Sequence of chain 1.C:
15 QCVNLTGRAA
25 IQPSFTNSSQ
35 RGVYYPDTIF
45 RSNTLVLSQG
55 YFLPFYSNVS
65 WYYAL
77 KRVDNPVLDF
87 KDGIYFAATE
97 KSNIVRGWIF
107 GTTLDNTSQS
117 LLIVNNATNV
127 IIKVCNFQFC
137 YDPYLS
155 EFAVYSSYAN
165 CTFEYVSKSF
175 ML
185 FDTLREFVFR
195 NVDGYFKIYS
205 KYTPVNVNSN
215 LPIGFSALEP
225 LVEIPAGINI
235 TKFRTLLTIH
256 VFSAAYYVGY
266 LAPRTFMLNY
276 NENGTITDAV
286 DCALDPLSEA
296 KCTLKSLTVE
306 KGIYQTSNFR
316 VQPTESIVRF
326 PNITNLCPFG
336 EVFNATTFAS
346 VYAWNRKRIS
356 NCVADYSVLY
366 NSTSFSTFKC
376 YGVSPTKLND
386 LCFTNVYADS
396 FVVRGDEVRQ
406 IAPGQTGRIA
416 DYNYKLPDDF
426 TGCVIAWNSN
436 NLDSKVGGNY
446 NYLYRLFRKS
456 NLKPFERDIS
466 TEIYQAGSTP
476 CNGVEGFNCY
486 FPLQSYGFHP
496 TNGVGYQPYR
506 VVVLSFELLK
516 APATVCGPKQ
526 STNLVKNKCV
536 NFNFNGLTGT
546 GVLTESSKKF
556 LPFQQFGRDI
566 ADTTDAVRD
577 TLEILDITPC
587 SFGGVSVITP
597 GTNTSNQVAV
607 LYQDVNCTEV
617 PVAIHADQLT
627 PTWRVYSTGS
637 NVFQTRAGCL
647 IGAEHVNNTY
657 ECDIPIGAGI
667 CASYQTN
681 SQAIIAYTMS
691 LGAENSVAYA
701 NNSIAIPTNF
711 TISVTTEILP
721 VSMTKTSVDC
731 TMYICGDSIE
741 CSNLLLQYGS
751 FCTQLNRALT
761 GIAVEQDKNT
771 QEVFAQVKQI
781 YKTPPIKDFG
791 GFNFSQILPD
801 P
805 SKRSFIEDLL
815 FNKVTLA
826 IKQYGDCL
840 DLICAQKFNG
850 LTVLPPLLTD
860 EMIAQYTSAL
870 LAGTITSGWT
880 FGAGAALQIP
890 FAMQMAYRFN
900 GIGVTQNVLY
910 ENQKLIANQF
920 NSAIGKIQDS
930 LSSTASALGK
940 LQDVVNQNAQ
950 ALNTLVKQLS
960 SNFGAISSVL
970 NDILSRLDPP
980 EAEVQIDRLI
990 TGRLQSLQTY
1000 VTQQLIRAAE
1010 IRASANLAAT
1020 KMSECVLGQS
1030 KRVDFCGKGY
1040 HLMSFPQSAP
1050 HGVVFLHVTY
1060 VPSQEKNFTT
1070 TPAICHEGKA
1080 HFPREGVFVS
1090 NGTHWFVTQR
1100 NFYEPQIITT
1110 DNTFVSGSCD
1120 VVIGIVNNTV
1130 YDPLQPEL

A protein and the small-molecule ligand that binds it are described below.
Small molecule (SMILES): CC(=O)N[C@@H]1[C@@H](O)[C@H](O)[C@@H](CO)O[C@H]1O

Binding-site contacts:
Ligand atom C8 contacts residue ASN276 of chain 1.A at 3.9 Å.
Ligand atom N2 contacts residue ASN278 of chain 1.A at 2.9 Å (h-bond).
Ligand atom O6 contacts residue LYS554 of chain 1.C at 4.3 Å.
Ligand atom C5 contacts residue ASN278 of chain 1.A at 3.7 Å.
Ligand atom O7 contacts residue ASN278 of chain 1.A at 4.5 Å.
Ligand atom O5 contacts residue ASN278 of chain 1.A at 2.4 Å (h-bond).
Ligand atom C1 contacts residue ASN278 of chain 1.A at 1.4 Å.
Ligand atom N2 contacts residue GLU277 of chain 1.A at 4.5 Å.
Ligand atom C7 contacts residue ASN276 of chain 1.A at 4.1 Å.
Ligand atom C3 contacts residue ASN278 of chain 1.A at 3.8 Å.
Ligand atom C2 contacts residue ASN278 of chain 1.A at 2.5 Å.
Ligand atom C8 contacts residue GLU277 of chain 1.A at 4.3 Å.
Ligand atom C7 contacts residue ASN278 of chain 1.A at 3.9 Å.
Ligand atom C4 contacts residue ASN278 of chain 1.A at 4.2 Å.

Sequence of chain 1.A:
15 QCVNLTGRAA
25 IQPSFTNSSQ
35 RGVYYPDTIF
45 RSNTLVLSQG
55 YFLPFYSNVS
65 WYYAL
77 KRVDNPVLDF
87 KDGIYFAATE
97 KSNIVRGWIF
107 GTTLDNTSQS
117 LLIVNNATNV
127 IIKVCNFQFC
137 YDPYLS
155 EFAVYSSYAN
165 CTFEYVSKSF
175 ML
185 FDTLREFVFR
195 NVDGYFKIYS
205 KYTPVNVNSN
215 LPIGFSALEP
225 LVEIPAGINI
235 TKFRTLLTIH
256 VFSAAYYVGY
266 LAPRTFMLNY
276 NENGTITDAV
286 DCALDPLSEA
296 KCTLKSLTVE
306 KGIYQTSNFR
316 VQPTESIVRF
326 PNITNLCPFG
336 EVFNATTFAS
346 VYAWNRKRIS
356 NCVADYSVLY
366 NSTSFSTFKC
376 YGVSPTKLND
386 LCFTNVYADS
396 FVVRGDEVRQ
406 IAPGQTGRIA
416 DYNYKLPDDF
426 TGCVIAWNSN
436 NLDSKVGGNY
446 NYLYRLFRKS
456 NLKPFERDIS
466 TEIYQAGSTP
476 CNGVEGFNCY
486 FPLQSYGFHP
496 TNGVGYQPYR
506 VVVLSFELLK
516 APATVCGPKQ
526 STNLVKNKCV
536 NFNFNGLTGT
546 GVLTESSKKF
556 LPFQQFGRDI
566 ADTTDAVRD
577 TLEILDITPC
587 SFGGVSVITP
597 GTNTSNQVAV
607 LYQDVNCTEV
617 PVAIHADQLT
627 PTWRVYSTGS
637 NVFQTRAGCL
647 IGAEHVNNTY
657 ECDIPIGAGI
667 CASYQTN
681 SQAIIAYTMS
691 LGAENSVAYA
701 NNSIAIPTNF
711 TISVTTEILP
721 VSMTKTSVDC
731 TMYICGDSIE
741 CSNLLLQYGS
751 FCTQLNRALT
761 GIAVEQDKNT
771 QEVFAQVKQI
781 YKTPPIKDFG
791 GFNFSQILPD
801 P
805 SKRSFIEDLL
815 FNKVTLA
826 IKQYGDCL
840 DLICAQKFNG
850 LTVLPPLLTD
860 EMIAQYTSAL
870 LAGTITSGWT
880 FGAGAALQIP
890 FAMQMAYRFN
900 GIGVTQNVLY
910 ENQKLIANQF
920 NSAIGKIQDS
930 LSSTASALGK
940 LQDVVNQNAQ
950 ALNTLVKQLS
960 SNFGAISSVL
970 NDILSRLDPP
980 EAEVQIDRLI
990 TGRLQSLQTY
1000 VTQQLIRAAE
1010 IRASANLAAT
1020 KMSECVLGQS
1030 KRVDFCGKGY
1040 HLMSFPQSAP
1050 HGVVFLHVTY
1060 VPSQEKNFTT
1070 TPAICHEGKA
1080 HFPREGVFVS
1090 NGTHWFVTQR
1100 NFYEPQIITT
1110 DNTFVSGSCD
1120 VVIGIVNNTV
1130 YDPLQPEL